This small molecule binds to this protein.
Small molecule (SMILES): CC(=O)N[C@@H]1[C@@H](O)[C@H](O)[C@@H](CO)O[C@H]1O

Sequence of chain 1.B:
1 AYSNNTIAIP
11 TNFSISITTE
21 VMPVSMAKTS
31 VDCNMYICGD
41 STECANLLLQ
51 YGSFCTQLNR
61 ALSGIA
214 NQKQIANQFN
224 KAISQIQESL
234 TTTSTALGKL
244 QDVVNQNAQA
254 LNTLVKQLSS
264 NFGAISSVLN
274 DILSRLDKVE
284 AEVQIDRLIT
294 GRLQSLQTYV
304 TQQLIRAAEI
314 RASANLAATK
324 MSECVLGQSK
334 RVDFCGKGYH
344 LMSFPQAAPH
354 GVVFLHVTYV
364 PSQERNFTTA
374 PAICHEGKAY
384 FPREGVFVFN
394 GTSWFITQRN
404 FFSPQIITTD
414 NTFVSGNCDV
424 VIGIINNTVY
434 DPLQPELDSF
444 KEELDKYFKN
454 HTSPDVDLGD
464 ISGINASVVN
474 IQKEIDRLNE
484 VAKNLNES

Binding-site contacts:
Ligand atom C2 contacts residue ASN429 of chain 1.B at 2.4 Å.
Ligand atom C4 contacts residue ASN429 of chain 1.B at 4.2 Å.
Ligand atom O5 contacts residue ASN429 of chain 1.B at 2.4 Å (h-bond).
Ligand atom C3 contacts residue ASN429 of chain 1.B at 3.8 Å.
Ligand atom C5 contacts residue ASN429 of chain 1.B at 3.7 Å.
Ligand atom N2 contacts residue ASN429 of chain 1.B at 2.9 Å (h-bond).
Ligand atom O7 contacts residue ASN429 of chain 1.B at 4.4 Å.
Ligand atom C1 contacts residue ASN429 of chain 1.B at 1.4 Å.
Ligand atom C7 contacts residue ASN429 of chain 1.B at 3.9 Å.